The protein below binds the small molecule below.
Small molecule (SMILES): CC(=O)N[C@@H]1[C@@H](O)[C@H](O)[C@@H](CO)O[C@H]1O

Sequence of chain 43.H:
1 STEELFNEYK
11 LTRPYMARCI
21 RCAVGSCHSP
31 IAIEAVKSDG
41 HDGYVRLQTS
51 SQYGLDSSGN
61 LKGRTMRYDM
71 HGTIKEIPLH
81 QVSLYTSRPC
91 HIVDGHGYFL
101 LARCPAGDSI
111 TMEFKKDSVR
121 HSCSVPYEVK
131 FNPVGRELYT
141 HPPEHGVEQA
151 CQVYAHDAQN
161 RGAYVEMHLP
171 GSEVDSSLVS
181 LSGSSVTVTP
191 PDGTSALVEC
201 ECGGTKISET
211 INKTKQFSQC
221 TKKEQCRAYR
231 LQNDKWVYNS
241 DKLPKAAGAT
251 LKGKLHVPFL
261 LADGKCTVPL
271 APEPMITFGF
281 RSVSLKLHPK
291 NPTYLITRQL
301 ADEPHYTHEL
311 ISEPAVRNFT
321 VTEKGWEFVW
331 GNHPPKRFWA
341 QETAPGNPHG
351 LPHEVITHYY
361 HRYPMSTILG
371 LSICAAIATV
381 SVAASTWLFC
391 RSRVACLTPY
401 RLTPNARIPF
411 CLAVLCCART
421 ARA

Binding-site contacts:
Ligand atom C6 contacts residue ASN318 of chain 43.H at 3.2 Å.
Ligand atom O6 contacts residue ASN318 of chain 43.H at 2.6 Å (h-bond).
Ligand atom C6 contacts residue SER284 of chain 43.H at 3.5 Å.
Ligand atom O6 contacts residue SER284 of chain 43.H at 2.6 Å (h-bond).